A protein and the small-molecule ligand that binds it are described below.
Small molecule (SMILES): CC[C@H](C)[C@H](NC(=O)[C@H](CC1=CN=C2C=CC=CC12)NC(=O)[C@H](CCSC)NC(=O)[C@H](CC(C)C)NC(=O)[C@H](CC(C)C)NC(=O)[C@@H](N)Cc1ccc(O)cc1)C(=O)N[C@H](C(=O)N[C@@H](CCC(N)=O)C(=O)N[C@H](C(=O)O)C(C)C)[C@@H](C)O

Sequence of chain 1.KA:
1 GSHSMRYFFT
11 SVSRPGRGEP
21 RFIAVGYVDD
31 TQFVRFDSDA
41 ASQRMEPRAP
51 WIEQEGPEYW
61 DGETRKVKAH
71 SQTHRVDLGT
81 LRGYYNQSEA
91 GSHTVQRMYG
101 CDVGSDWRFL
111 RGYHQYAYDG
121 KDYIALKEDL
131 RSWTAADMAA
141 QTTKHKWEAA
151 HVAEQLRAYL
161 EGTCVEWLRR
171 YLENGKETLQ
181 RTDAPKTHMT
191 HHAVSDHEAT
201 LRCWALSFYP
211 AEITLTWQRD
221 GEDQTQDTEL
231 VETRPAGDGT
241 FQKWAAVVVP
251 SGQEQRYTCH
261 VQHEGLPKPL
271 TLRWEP

Binding-site contacts:
Ligand atom CB contacts residue TRP167 of chain 1.KA at 3.5 Å (hydrophobic).
Ligand atom O contacts residue TYR84 of chain 1.KA at 3.2 Å (h-bond).
Ligand atom N contacts residue GOL1 of chain 1.KC at 3.4 Å.
Ligand atom N contacts residue TYR171 of chain 1.KA at 3.3 Å (h-bond).
Ligand atom N contacts residue TYR7 of chain 1.KA at 2.7 Å (h-bond).
Ligand atom NE1 contacts residue GOL1 of chain 1.KC at 3.3 Å (h-bond).
Ligand atom O contacts residue HIS70 of chain 1.KA at 3.3 Å.
Ligand atom CD2 contacts residue TYR99 of chain 1.KA at 3.4 Å (hydrophobic).
Ligand atom O contacts residue TRP147 of chain 1.KA at 3.1 Å (h-bond).
Ligand atom CZ contacts residue LYS66 of chain 1.KA at 3.2 Å.
Ligand atom O contacts residue LYS66 of chain 1.KA at 3.5 Å (salt-bridge).
Ligand atom CE1 contacts residue TRP167 of chain 1.KA at 3.4 Å (hydrophobic).
Ligand atom O contacts residue THR80 of chain 1.KA at 3.2 Å.
Ligand atom CD1 contacts residue MET45 of chain 1.KA at 3.2 Å (hydrophobic).
Ligand atom CD1 contacts residue HIS70 of chain 1.KA at 3.4 Å.
Ligand atom CD2 contacts residue LYS66 of chain 1.KA at 3.3 Å.
Ligand atom CA contacts residue TYR7 of chain 1.KA at 3.5 Å (hydrophobic).
Ligand atom CE2 contacts residue LYS66 of chain 1.KA at 3.2 Å.
Ligand atom O contacts residue TYR159 of chain 1.KA at 2.6 Å (h-bond).
Ligand atom CG2 contacts residue ASP77 of chain 1.KA at 3.1 Å.
Ligand atom CD2 contacts residue THR163 of chain 1.KA at 3.3 Å.
Ligand atom OXT contacts residue LYS146 of chain 1.KA at 3.1 Å (salt-bridge).
Ligand atom CA contacts residue GLU63 of chain 1.KA at 3.5 Å.
Ligand atom OXT contacts residue TYR84 of chain 1.KA at 3.3 Å (h-bond).
Ligand atom CD1 contacts residue LYS66 of chain 1.KA at 3.5 Å.
Ligand atom CD2 contacts residue TYR159 of chain 1.KA at 3.0 Å (hydrophobic).
Ligand atom CD2 contacts residue TYR7 of chain 1.KA at 3.2 Å (hydrophobic).
Ligand atom N contacts residue TYR99 of chain 1.KA at 3.1 Å (h-bond).
Ligand atom CE1 contacts residue LYS66 of chain 1.KA at 3.4 Å.
Ligand atom CD1 contacts residue VAL67 of chain 1.KA at 3.2 Å (hydrophobic).
Ligand atom CB contacts residue LYS146 of chain 1.KA at 3.4 Å.
Ligand atom CG2 contacts residue TYR116 of chain 1.KA at 3.4 Å (hydrophobic).
Ligand atom N contacts residue ASP77 of chain 1.KA at 3.1 Å (salt-bridge).
Ligand atom N contacts residue GLU63 of chain 1.KA at 3.0 Å (salt-bridge).
Ligand atom CG1 contacts residue THR143 of chain 1.KA at 2.9 Å.
Ligand atom CD1 contacts residue TRP167 of chain 1.KA at 3.2 Å (hydrophobic).
Ligand atom CG contacts residue LYS66 of chain 1.KA at 3.5 Å.
Ligand atom O contacts residue LYS146 of chain 1.KA at 3.3 Å (salt-bridge).
Ligand atom O contacts residue THR73 of chain 1.KA at 3.3 Å (h-bond).
Ligand atom CG2 contacts residue HIS70 of chain 1.KA at 3.3 Å.